Binding-site contacts:
Ligand atom OP1 contacts residue LYS68 of chain 1.A at 3.1 Å (salt-bridge).
Ligand atom C5' contacts residue GLY64 of chain 1.A at 3.9 Å.
Ligand atom O3' contacts residue ILE69 of chain 1.A at 3.4 Å.
Ligand atom OP2 contacts residue LYS68 of chain 1.A at 3.2 Å (salt-bridge).
Ligand atom C5' contacts residue GLY66 of chain 1.A at 3.6 Å.
Ligand atom P contacts residue ILE69 of chain 1.A at 3.8 Å.
Ligand atom OP1 contacts residue LYS68 of chain 1.A at 3.6 Å (salt-bridge).
Ligand atom P contacts residue VAL65 of chain 1.A at 3.7 Å.
Ligand atom O3' contacts residue GLY64 of chain 1.A at 3.4 Å.
Ligand atom P contacts residue NA1 of chain 1.K at 3.8 Å.
Ligand atom O5' contacts residue GLY66 of chain 1.A at 3.6 Å.
Ligand atom O3' contacts residue VAL65 of chain 1.A at 3.7 Å.
Ligand atom OP1 contacts residue ILE69 of chain 1.A at 2.9 Å (h-bond).
Ligand atom OP2 contacts residue GLY66 of chain 1.A at 3.9 Å.
Ligand atom C3' contacts residue GLY66 of chain 1.A at 3.8 Å.
Ligand atom N7 contacts residue LYS35 of chain 1.A at 3.8 Å.
Ligand atom P contacts residue GLY64 of chain 1.A at 3.9 Å.
Ligand atom OP1 contacts residue VAL65 of chain 1.A at 3.3 Å (h-bond).
Ligand atom C4' contacts residue GLY64 of chain 1.A at 3.4 Å.
Ligand atom P contacts residue LYS68 of chain 1.A at 3.5 Å.
Ligand atom OP1 contacts residue NA1 of chain 1.K at 2.7 Å (h-bond).
Ligand atom O4' contacts residue ALA38 of chain 1.A at 3.6 Å.
Ligand atom P contacts residue GLY66 of chain 1.A at 3.6 Å.
Ligand atom OP1 contacts residue LYS35 of chain 1.A at 3.5 Å (salt-bridge).
Ligand atom OP1 contacts residue THR67 of chain 1.A at 3.7 Å.
Ligand atom O5' contacts residue LYS35 of chain 1.A at 3.8 Å.
Ligand atom OP2 contacts residue GLY66 of chain 1.A at 3.7 Å.
Ligand atom OP1 contacts residue GLY64 of chain 1.A at 3.0 Å (h-bond).
Ligand atom OP1 contacts residue PRO63 of chain 1.A at 3.7 Å.
Ligand atom OP2 contacts residue VAL65 of chain 1.A at 3.6 Å (h-bond).
Ligand atom OP2 contacts residue THR67 of chain 1.A at 3.7 Å.
Ligand atom N3 contacts residue ALA38 of chain 1.A at 3.5 Å.
Ligand atom P contacts residue LYS35 of chain 1.A at 3.5 Å.
Ligand atom C5' contacts residue TYR39 of chain 1.A at 3.5 Å (hydrophobic).
Ligand atom OP1 contacts residue LEU62 of chain 1.A at 3.7 Å.
Ligand atom C5' contacts residue GLY64 of chain 1.A at 3.2 Å.
Ligand atom OP3 contacts residue LYS35 of chain 1.A at 2.5 Å (salt-bridge).
Ligand atom OP2 contacts residue LYS68 of chain 1.A at 3.0 Å (salt-bridge).
Ligand atom OP1 contacts residue GLY66 of chain 1.A at 2.8 Å (h-bond).
Ligand atom P contacts residue LYS68 of chain 1.A at 3.9 Å.

Sequence of chain 1.A:
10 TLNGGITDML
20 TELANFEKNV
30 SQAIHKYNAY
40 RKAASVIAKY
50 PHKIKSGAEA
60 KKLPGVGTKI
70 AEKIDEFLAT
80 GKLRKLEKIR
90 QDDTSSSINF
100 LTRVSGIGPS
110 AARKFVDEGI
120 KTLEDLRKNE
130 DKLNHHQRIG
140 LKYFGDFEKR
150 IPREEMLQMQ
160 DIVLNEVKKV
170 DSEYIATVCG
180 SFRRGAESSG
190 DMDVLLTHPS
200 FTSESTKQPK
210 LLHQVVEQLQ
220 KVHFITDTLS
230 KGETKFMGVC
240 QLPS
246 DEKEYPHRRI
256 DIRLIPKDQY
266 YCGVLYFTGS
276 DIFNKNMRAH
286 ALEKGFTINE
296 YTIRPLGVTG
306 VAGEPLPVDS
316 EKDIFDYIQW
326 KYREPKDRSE

The protein below binds the small molecule below.
Small molecule (SMILES): Cc1cn([C@H]2C[C@H](O[P](=O)(O)OC[C@H]3O[C@@H](n4ccc(N)nc4=O)C[C@@H]3O[P](=O)(O)OC[C@H]3O[C@@H](n4cnc5c(=O)nc(N)[nH]c54)C[C@@H]3O[P](=O)(O)OC[C@H]3O[C@@H](n4cnc5c(=O)nc(N)[nH]c54)C[C@@H]3O)[C@@H](CO[P](=O)(O)O[C@H]3C[C@H](n4cnc5c(=O)nc(N)[nH]c54)O[C@@H]3COP(=O)(O)O)O2)c(=O)[nH]c1=O